Binding-site contacts:
Ligand atom N2 contacts residue SER59 of chain 3.A at 3.8 Å.
Ligand atom C4 contacts residue ASN63 of chain 3.A at 4.2 Å.
Ligand atom C1 contacts residue ASN63 of chain 3.A at 1.4 Å.
Ligand atom N2 contacts residue ASN63 of chain 3.A at 2.9 Å (h-bond).
Ligand atom C7 contacts residue ASN63 of chain 3.A at 3.1 Å.
Ligand atom C5 contacts residue ASN63 of chain 3.A at 3.7 Å.
Ligand atom C2 contacts residue ASN63 of chain 3.A at 2.5 Å.
Ligand atom O5 contacts residue ASN63 of chain 3.A at 2.4 Å (h-bond).
Ligand atom C8 contacts residue HIS56 of chain 3.A at 3.4 Å.
Ligand atom C8 contacts residue ASN63 of chain 3.A at 4.3 Å.
Ligand atom C7 contacts residue HIS56 of chain 3.A at 4.3 Å.
Ligand atom C3 contacts residue ASN63 of chain 3.A at 3.8 Å.
Ligand atom O6 contacts residue LEU41 of chain 3.A at 4.4 Å.
Ligand atom C5 contacts residue HIS40 of chain 3.A at 3.5 Å.
Ligand atom C7 contacts residue SER59 of chain 3.A at 4.1 Å.
Ligand atom O5 contacts residue HIS40 of chain 3.A at 3.9 Å.
Ligand atom C8 contacts residue TRP60 of chain 3.A at 3.9 Å (hydrophobic).
Ligand atom C6 contacts residue HIS40 of chain 3.A at 2.1 Å.
Ligand atom O6 contacts residue HIS40 of chain 3.A at 1.4 Å.
Ligand atom O7 contacts residue ASN63 of chain 3.A at 3.0 Å (h-bond).
Ligand atom C8 contacts residue SER59 of chain 3.A at 3.2 Å.

Sequence of chain 3.A:
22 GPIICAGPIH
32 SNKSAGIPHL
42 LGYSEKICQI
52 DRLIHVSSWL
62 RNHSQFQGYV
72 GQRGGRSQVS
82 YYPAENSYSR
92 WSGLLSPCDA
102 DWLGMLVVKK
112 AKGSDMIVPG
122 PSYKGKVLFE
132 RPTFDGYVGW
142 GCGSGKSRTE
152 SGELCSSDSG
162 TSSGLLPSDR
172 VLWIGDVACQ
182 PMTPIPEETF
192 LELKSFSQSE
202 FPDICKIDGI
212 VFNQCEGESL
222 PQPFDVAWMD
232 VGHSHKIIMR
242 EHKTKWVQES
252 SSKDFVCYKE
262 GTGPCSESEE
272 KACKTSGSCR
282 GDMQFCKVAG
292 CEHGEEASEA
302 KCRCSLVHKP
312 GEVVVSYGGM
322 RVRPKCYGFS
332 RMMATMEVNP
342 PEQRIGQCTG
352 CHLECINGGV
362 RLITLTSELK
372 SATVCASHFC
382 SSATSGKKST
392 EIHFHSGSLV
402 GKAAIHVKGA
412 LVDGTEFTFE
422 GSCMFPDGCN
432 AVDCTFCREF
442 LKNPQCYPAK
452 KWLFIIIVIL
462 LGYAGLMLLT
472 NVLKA

The small molecule below binds the protein below.
Small molecule (SMILES): CC(=O)N[C@H]1[C@H](O[C@H]2[C@H](O)[C@@H](NC(C)=O)CO[C@@H]2CO)O[C@H](CO)[C@@H](O[C@H]2O[C@H](CO)[C@@H](O)[C@H](O)[C@@H]2O)[C@@H]1O